Binding-site contacts:
Ligand atom C7 contacts residue ASN99 of chain 1.K at 4.5 Å.
Ligand atom C3 contacts residue ASN99 of chain 1.K at 3.2 Å.
Ligand atom O3 contacts residue ASN99 of chain 1.K at 2.9 Å (h-bond).
Ligand atom C6 contacts residue ASN99 of chain 1.K at 3.3 Å.
Ligand atom O5 contacts residue TYR144 of chain 1.K at 3.7 Å.
Ligand atom C6 contacts residue GLY147 of chain 1.K at 4.4 Å.
Ligand atom C5 contacts residue TYR144 of chain 1.K at 3.9 Å (hydrophobic).
Ligand atom O6 contacts residue GLY147 of chain 1.K at 4.4 Å.
Ligand atom C4 contacts residue GLY147 of chain 1.K at 3.8 Å.
Ligand atom C4 contacts residue ARG146 of chain 1.K at 4.2 Å.
Ligand atom C2 contacts residue ASN99 of chain 1.K at 2.5 Å.
Ligand atom C3 contacts residue ARG146 of chain 1.K at 3.6 Å.
Ligand atom C6 contacts residue TYR144 of chain 1.K at 3.3 Å (hydrophobic).
Ligand atom C7 contacts residue ARG146 of chain 1.K at 3.4 Å.
Ligand atom C5 contacts residue ASN99 of chain 1.K at 3.2 Å.
Ligand atom O5 contacts residue ASN99 of chain 1.K at 2.4 Å (h-bond).
Ligand atom C8 contacts residue ARG146 of chain 1.K at 4.0 Å.
Ligand atom C1 contacts residue ASN99 of chain 1.K at 1.4 Å.
Ligand atom O4 contacts residue ARG146 of chain 1.K at 3.7 Å.
Ligand atom O6 contacts residue TYR144 of chain 1.K at 4.2 Å.
Ligand atom C2 contacts residue ARG146 of chain 1.K at 4.3 Å.
Ligand atom O3 contacts residue GLY147 of chain 1.K at 3.0 Å (h-bond).
Ligand atom O7 contacts residue ARG146 of chain 1.K at 3.0 Å (salt-bridge).
Ligand atom O3 contacts residue GLY148 of chain 1.K at 4.1 Å.
Ligand atom O6 contacts residue ASN99 of chain 1.K at 2.8 Å (h-bond).
Ligand atom O7 contacts residue ASN99 of chain 1.K at 4.4 Å.
Ligand atom N2 contacts residue ARG146 of chain 1.K at 4.0 Å.
Ligand atom C4 contacts residue ASN99 of chain 1.K at 3.8 Å.
Ligand atom C3 contacts residue GLY147 of chain 1.K at 3.9 Å.
Ligand atom N2 contacts residue ASN99 of chain 1.K at 3.8 Å.

The small molecule below binds the protein below.
Small molecule (SMILES): CC(=O)N[C@H]1[C@H](O[C@H]2[C@H](O)[C@@H](NC(C)=O)CO[C@@H]2CO)O[C@H](CO)[C@@H](O)[C@@H]1O

Sequence of chain 1.K:
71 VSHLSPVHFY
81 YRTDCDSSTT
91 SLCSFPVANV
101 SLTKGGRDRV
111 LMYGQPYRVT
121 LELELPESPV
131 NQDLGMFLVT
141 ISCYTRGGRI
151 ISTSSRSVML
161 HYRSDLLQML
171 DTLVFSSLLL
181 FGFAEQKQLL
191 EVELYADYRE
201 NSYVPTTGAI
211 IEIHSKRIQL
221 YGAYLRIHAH